This small molecule binds to this protein.
Small molecule (SMILES): CC(=O)N[C@@H]1[C@@H](O)[C@H](O)[C@@H](CO)O[C@H]1O

Sequence of chain 2.A:
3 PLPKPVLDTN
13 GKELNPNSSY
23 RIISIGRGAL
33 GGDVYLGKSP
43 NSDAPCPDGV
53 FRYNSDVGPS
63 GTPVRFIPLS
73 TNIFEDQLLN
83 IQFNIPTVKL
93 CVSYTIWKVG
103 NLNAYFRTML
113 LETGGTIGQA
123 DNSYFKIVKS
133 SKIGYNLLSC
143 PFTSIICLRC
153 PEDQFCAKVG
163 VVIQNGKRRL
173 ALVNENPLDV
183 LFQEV

Binding-site contacts:
Ligand atom O7 contacts residue ASN19 of chain 2.A at 2.8 Å (h-bond).
Ligand atom O7 contacts residue ASN17 of chain 2.A at 3.8 Å.
Ligand atom O5 contacts residue ASN19 of chain 2.A at 2.7 Å (h-bond).
Ligand atom C8 contacts residue ASN17 of chain 2.A at 2.9 Å.
Ligand atom N2 contacts residue ASN17 of chain 2.A at 4.0 Å.
Ligand atom C3 contacts residue ASN19 of chain 2.A at 4.0 Å.
Ligand atom C7 contacts residue ASN19 of chain 2.A at 3.2 Å.
Ligand atom C1 contacts residue ASN19 of chain 2.A at 1.8 Å.
Ligand atom C2 contacts residue ASN19 of chain 2.A at 3.0 Å.
Ligand atom C7 contacts residue ASN17 of chain 2.A at 3.3 Å.
Ligand atom C8 contacts residue ASN19 of chain 2.A at 4.3 Å.
Ligand atom C5 contacts residue ASN19 of chain 2.A at 4.1 Å.
Ligand atom N2 contacts residue ASN19 of chain 2.A at 3.3 Å (h-bond).